Binding-site contacts:
Ligand atom C5 contacts residue ASN67 of chain 1.D at 3.6 Å.
Ligand atom O5 contacts residue SER69 of chain 1.D at 4.5 Å.
Ligand atom C4 contacts residue ASN67 of chain 1.D at 3.9 Å.
Ligand atom O7 contacts residue ASN67 of chain 1.D at 3.3 Å (h-bond).
Ligand atom C7 contacts residue ASN67 of chain 1.D at 3.2 Å.
Ligand atom C8 contacts residue ASN67 of chain 1.D at 4.4 Å.
Ligand atom O3 contacts residue ASN67 of chain 1.D at 4.4 Å.
Ligand atom C3 contacts residue ASN67 of chain 1.D at 3.5 Å.
Ligand atom C2 contacts residue ASN67 of chain 1.D at 2.0 Å.
Ligand atom C1 contacts residue ASN67 of chain 1.D at 1.4 Å.
Ligand atom O5 contacts residue ASN67 of chain 1.D at 2.4 Å (h-bond).
Ligand atom N2 contacts residue ASN67 of chain 1.D at 2.6 Å (h-bond).

A small-molecule ligand and the protein it binds are described below.
Small molecule (SMILES): CC(=O)N[C@@H]1[C@@H](O)[C@H](O)[C@@H](CO)O[C@H]1O

Sequence of chain 1.D:
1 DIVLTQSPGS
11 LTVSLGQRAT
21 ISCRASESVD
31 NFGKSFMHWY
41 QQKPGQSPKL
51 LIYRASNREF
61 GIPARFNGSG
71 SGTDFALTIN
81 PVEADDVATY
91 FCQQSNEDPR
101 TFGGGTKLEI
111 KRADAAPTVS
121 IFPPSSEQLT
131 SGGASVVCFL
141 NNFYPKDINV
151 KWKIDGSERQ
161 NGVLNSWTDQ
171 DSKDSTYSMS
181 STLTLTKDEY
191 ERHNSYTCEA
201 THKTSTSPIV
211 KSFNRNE